Binding-site contacts:
Ligand atom C6 contacts residue GLY114 of chain 1.J at 4.4 Å.
Ligand atom C1 contacts residue ASN103 of chain 1.J at 1.4 Å.
Ligand atom C4 contacts residue ASN103 of chain 1.J at 4.2 Å.
Ligand atom O5 contacts residue ASN103 of chain 1.J at 2.4 Å (h-bond).
Ligand atom O6 contacts residue GLY114 of chain 1.J at 3.4 Å.
Ligand atom O7 contacts residue ASN103 of chain 1.J at 4.3 Å.
Ligand atom C7 contacts residue ASN103 of chain 1.J at 3.8 Å.
Ligand atom N2 contacts residue ASN103 of chain 1.J at 2.9 Å (h-bond).
Ligand atom C5 contacts residue ASN103 of chain 1.J at 3.7 Å.
Ligand atom O6 contacts residue ARG113 of chain 1.J at 4.3 Å.
Ligand atom C3 contacts residue ASN103 of chain 1.J at 3.8 Å.
Ligand atom C2 contacts residue ASN103 of chain 1.J at 2.5 Å.

This protein binds this small molecule.
Small molecule (SMILES): CC(=O)N[C@@H]1[C@@H](O)[C@H](O)[C@@H](CO)O[C@H]1O

Sequence of chain 1.J:
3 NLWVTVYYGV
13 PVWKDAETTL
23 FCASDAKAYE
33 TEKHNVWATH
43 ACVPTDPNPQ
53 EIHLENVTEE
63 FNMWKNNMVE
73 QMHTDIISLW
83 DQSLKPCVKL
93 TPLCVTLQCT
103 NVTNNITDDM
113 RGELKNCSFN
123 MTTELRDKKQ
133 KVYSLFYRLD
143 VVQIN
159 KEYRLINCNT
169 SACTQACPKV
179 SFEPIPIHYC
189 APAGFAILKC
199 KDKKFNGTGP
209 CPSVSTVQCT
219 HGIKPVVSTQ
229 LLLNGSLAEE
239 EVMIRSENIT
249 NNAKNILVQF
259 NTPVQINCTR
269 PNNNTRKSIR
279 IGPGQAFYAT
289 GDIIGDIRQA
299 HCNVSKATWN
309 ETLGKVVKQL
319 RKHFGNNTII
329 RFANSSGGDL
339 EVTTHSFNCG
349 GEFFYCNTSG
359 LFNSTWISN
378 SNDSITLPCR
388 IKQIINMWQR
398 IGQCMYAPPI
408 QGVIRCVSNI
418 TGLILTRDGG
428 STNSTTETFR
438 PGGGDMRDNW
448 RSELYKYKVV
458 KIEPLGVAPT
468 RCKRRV